Sequence of chain 1.B:
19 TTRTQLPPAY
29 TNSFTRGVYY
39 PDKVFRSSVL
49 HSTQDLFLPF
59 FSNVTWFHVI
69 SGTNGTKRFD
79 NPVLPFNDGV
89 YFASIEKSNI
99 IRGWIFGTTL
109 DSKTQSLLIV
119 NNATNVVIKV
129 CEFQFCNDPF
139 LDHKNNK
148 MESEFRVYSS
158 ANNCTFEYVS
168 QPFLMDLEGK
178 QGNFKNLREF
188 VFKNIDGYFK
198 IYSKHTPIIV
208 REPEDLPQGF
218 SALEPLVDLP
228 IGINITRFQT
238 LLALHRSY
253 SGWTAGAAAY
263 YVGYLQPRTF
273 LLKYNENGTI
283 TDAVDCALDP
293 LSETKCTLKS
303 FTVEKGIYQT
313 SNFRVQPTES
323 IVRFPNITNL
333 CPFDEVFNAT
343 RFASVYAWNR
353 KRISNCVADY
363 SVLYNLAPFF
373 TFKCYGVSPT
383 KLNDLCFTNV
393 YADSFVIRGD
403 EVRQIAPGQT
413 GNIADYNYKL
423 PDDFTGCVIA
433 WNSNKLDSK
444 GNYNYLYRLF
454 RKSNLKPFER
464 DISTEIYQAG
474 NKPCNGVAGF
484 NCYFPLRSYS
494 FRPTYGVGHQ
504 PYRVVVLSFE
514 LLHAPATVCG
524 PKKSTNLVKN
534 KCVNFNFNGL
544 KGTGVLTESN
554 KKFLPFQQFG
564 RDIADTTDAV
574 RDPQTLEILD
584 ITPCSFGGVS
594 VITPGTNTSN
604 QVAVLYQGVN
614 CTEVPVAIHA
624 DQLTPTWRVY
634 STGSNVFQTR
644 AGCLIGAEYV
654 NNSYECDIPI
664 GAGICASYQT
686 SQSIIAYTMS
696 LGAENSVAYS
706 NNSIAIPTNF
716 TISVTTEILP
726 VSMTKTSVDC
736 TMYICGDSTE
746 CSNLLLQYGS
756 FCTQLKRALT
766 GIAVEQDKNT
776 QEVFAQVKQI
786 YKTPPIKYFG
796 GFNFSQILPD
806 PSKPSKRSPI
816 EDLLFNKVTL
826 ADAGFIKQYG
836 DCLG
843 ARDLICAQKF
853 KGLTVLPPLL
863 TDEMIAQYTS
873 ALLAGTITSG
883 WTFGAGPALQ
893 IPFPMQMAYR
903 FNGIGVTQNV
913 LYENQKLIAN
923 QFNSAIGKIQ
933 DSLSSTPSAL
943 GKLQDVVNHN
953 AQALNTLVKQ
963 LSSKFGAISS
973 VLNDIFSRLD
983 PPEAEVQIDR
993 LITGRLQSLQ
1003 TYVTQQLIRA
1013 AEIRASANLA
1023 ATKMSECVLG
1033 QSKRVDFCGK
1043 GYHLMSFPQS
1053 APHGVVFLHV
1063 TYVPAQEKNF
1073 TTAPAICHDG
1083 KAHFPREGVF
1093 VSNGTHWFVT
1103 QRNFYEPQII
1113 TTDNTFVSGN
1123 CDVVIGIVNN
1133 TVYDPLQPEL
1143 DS

This small molecule binds to this protein.
Small molecule (SMILES): CC(=O)N[C@H]1[C@H](O[C@H]2[C@H](O)[C@@H](NC(C)=O)CO[C@@H]2CO)O[C@H](CO)[C@@H](O)[C@@H]1O

Binding-site contacts:
Ligand atom C5 contacts residue GLU151 of chain 1.B at 4.2 Å.
Ligand atom O4 contacts residue VAL125 of chain 1.B at 3.7 Å.
Ligand atom C2 contacts residue ASN120 of chain 1.B at 2.5 Å.
Ligand atom C6 contacts residue GLU151 of chain 1.B at 3.8 Å.
Ligand atom C7 contacts residue ASN120 of chain 1.B at 4.0 Å.
Ligand atom C1 contacts residue ASN120 of chain 1.B at 1.4 Å.
Ligand atom C7 contacts residue ASN123 of chain 1.B at 3.2 Å.
Ligand atom N2 contacts residue ASN123 of chain 1.B at 3.0 Å (h-bond).
Ligand atom O5 contacts residue MET148 of chain 1.B at 3.6 Å (h-bond).
Ligand atom O4 contacts residue ASN123 of chain 1.B at 3.2 Å (h-bond).
Ligand atom C8 contacts residue VAL125 of chain 1.B at 3.7 Å (hydrophobic).
Ligand atom C6 contacts residue VAL125 of chain 1.B at 4.0 Å (hydrophobic).
Ligand atom O7 contacts residue ASN120 of chain 1.B at 4.0 Å.
Ligand atom C1 contacts residue MET148 of chain 1.B at 4.3 Å (hydrophobic).
Ligand atom O3 contacts residue ASN123 of chain 1.B at 3.9 Å.
Ligand atom C1 contacts residue ASN123 of chain 1.B at 3.6 Å.
Ligand atom O3 contacts residue MET148 of chain 1.B at 3.4 Å.
Ligand atom O6 contacts residue ASN123 of chain 1.B at 2.4 Å (h-bond).
Ligand atom C6 contacts residue TYR155 of chain 1.B at 4.3 Å (hydrophobic).
Ligand atom N2 contacts residue ASN120 of chain 1.B at 3.3 Å (h-bond).
Ligand atom C6 contacts residue ASN123 of chain 1.B at 3.6 Å.
Ligand atom O3 contacts residue VAL166 of chain 1.B at 4.1 Å.
Ligand atom O3 contacts residue ASN120 of chain 1.B at 3.9 Å.
Ligand atom C4 contacts residue ASN123 of chain 1.B at 4.0 Å.
Ligand atom O7 contacts residue ASN123 of chain 1.B at 2.6 Å (h-bond).
Ligand atom O5 contacts residue ASN120 of chain 1.B at 2.4 Å (h-bond).
Ligand atom O6 contacts residue MET148 of chain 1.B at 3.3 Å (h-bond).
Ligand atom C5 contacts residue ASN120 of chain 1.B at 3.6 Å.
Ligand atom C7 contacts residue ALA121 of chain 1.B at 3.9 Å (hydrophobic).
Ligand atom O7 contacts residue ALA121 of chain 1.B at 3.3 Å.
Ligand atom C2 contacts residue ASN123 of chain 1.B at 3.9 Å.
Ligand atom C5 contacts residue VAL125 of chain 1.B at 3.8 Å (hydrophobic).
Ligand atom C4 contacts residue ASN120 of chain 1.B at 4.2 Å.
Ligand atom O5 contacts residue ASN123 of chain 1.B at 2.8 Å (h-bond).
Ligand atom O6 contacts residue GLU151 of chain 1.B at 2.9 Å (salt-bridge).
Ligand atom O5 contacts residue GLU151 of chain 1.B at 3.4 Å (salt-bridge).
Ligand atom O6 contacts residue TYR155 of chain 1.B at 3.1 Å (h-bond).
Ligand atom C5 contacts residue ASN123 of chain 1.B at 3.8 Å.
Ligand atom C3 contacts residue ASN120 of chain 1.B at 3.7 Å.
Ligand atom C8 contacts residue ASN120 of chain 1.B at 4.1 Å.